Sequence of chain 1.C:
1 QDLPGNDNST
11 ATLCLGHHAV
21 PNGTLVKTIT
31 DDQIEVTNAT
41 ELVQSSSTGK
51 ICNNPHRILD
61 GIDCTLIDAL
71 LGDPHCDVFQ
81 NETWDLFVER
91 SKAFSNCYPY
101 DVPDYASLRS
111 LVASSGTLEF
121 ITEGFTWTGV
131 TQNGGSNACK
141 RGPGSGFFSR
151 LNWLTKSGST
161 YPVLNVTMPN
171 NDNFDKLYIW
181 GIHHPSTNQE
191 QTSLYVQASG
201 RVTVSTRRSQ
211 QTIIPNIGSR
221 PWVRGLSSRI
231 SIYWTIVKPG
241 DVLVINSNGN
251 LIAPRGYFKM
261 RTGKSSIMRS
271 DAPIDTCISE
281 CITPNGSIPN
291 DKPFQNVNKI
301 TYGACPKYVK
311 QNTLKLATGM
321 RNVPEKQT

Sequence of chain 1.A:
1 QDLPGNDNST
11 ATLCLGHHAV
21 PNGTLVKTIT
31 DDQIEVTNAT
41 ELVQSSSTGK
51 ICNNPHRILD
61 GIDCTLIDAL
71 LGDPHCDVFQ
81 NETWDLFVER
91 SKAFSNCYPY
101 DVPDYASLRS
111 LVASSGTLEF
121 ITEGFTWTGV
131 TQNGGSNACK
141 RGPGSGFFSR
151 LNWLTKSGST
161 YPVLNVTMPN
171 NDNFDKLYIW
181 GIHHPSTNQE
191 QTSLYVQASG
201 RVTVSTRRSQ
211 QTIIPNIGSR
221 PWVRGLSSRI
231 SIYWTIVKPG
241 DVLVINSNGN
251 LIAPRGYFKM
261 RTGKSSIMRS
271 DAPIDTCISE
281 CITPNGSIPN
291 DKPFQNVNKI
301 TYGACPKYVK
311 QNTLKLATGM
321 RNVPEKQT

A small-molecule ligand and the protein it binds are described below.
Small molecule (SMILES): CC(=O)N[C@H]1[C@H](O[C@H]2[C@H](O)[C@@H](NC(C)=O)CO[C@@H]2CO)O[C@H](CO)[C@@H](O[C@@H]2O[C@H](CO)[C@@H](O)[C@H](O)[C@@H]2O)[C@@H]1O

Binding-site contacts:
Ligand atom C7 contacts residue SER219 of chain 1.A at 3.7 Å.
Ligand atom C4 contacts residue ASN165 of chain 1.C at 4.2 Å.
Ligand atom O5 contacts residue ASN165 of chain 1.C at 2.3 Å (h-bond).
Ligand atom O6 contacts residue TRP222 of chain 1.A at 2.9 Å.
Ligand atom C6 contacts residue TRP222 of chain 1.A at 4.2 Å (hydrophobic).
Ligand atom C1 contacts residue TRP222 of chain 1.A at 3.8 Å (hydrophobic).
Ligand atom O7 contacts residue PRO221 of chain 1.A at 3.2 Å.
Ligand atom O7 contacts residue TRP222 of chain 1.A at 2.8 Å (h-bond).
Ligand atom N2 contacts residue ASN165 of chain 1.C at 3.0 Å (h-bond).
Ligand atom C3 contacts residue SER219 of chain 1.A at 4.5 Å.
Ligand atom N2 contacts residue TRP222 of chain 1.A at 4.3 Å.
Ligand atom C6 contacts residue TRP222 of chain 1.A at 3.9 Å (hydrophobic).
Ligand atom O5 contacts residue TRP222 of chain 1.A at 3.7 Å.
Ligand atom C1 contacts residue SER219 of chain 1.A at 3.8 Å.
Ligand atom O3 contacts residue TRP222 of chain 1.A at 3.5 Å.
Ligand atom C3 contacts residue TRP222 of chain 1.A at 4.2 Å (hydrophobic).
Ligand atom C8 contacts residue SER219 of chain 1.A at 3.5 Å.
Ligand atom C2 contacts residue SER219 of chain 1.A at 4.0 Å.
Ligand atom C8 contacts residue THR187 of chain 1.A at 4.4 Å.
Ligand atom C7 contacts residue ASN165 of chain 1.C at 3.5 Å.
Ligand atom C5 contacts residue TRP222 of chain 1.A at 4.5 Å (hydrophobic).
Ligand atom O7 contacts residue ASN165 of chain 1.C at 3.4 Å (h-bond).
Ligand atom C2 contacts residue TRP222 of chain 1.A at 3.9 Å (hydrophobic).
Ligand atom O5 contacts residue TRP222 of chain 1.A at 4.2 Å.
Ligand atom C4 contacts residue TRP222 of chain 1.A at 3.9 Å (hydrophobic).
Ligand atom O7 contacts residue ARG220 of chain 1.A at 4.2 Å.
Ligand atom C5 contacts residue ASN165 of chain 1.C at 3.6 Å.
Ligand atom C2 contacts residue ASN165 of chain 1.C at 2.5 Å.
Ligand atom C3 contacts residue ASN165 of chain 1.C at 3.8 Å.
Ligand atom C8 contacts residue THR167 of chain 1.C at 4.1 Å.
Ligand atom C1 contacts residue ASN165 of chain 1.C at 1.5 Å.
Ligand atom C8 contacts residue VAL242 of chain 1.C at 3.8 Å (hydrophobic).
Ligand atom C6 contacts residue VAL244 of chain 1.C at 4.2 Å (hydrophobic).
Ligand atom C5 contacts residue TRP222 of chain 1.A at 3.5 Å (hydrophobic).
Ligand atom C7 contacts residue PRO221 of chain 1.A at 4.2 Å (hydrophobic).
Ligand atom C8 contacts residue PRO221 of chain 1.A at 4.4 Å (hydrophobic).
Ligand atom C6 contacts residue THR167 of chain 1.C at 3.5 Å.
Ligand atom N2 contacts residue SER219 of chain 1.A at 3.1 Å (h-bond).
Ligand atom C7 contacts residue TRP222 of chain 1.A at 3.9 Å (hydrophobic).
Ligand atom O6 contacts residue THR167 of chain 1.C at 3.3 Å.